Sequence of chain 4.A:
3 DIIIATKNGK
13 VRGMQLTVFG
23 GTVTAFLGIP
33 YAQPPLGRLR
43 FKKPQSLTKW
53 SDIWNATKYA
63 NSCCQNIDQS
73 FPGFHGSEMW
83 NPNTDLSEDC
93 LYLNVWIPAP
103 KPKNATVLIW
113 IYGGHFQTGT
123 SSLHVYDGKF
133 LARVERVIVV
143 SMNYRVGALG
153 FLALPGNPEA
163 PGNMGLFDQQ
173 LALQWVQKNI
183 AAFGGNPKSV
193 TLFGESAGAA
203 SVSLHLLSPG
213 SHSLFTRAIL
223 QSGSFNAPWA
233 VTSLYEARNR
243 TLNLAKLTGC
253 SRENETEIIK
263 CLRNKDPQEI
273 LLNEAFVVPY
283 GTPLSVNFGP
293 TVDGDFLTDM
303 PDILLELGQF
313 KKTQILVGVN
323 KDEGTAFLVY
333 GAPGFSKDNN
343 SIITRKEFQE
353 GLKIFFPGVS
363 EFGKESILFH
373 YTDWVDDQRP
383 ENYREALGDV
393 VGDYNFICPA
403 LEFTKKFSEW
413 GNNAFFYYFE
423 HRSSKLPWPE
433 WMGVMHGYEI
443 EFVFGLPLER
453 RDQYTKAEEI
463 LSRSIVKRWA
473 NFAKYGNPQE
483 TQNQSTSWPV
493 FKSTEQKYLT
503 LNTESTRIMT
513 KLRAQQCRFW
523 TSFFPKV

A protein and the small-molecule ligand that binds it are described below.
Small molecule (SMILES): CC(=O)N[C@@H]1[C@@H](O)[C@H](O)[C@@H](CO)O[C@H]1O

Binding-site contacts:
Ligand atom O5 contacts residue ASN57 of chain 4.A at 2.4 Å (h-bond).
Ligand atom C5 contacts residue ASN57 of chain 4.A at 3.8 Å.
Ligand atom C4 contacts residue ASN57 of chain 4.A at 4.4 Å.
Ligand atom C8 contacts residue ASN57 of chain 4.A at 4.0 Å.
Ligand atom O5 contacts residue ARG14 of chain 4.A at 4.3 Å.
Ligand atom C4 contacts residue ARG14 of chain 4.A at 4.5 Å.
Ligand atom O3 contacts residue ARG14 of chain 4.A at 4.5 Å.
Ligand atom C7 contacts residue ASN57 of chain 4.A at 3.6 Å.
Ligand atom C1 contacts residue ARG14 of chain 4.A at 4.0 Å.
Ligand atom C5 contacts residue ARG14 of chain 4.A at 4.3 Å.
Ligand atom C1 contacts residue ASN57 of chain 4.A at 1.5 Å.
Ligand atom C3 contacts residue ASN57 of chain 4.A at 3.8 Å.
Ligand atom C3 contacts residue ARG14 of chain 4.A at 3.8 Å.
Ligand atom N2 contacts residue ASN57 of chain 4.A at 3.0 Å (h-bond).
Ligand atom C2 contacts residue ASN57 of chain 4.A at 2.7 Å.
Ligand atom O7 contacts residue ASN57 of chain 4.A at 4.4 Å.